Binding-site contacts:
Ligand atom C5' contacts residue GLY37 of chain 1.A at 3.3 Å.
Ligand atom O5' contacts residue GLN39 of chain 1.A at 3.2 Å.
Ligand atom N1 contacts residue ILE54 of chain 1.A at 2.9 Å (h-bond).
Ligand atom N3 contacts residue LYS44 of chain 1.A at 3.5 Å.
Ligand atom C5 contacts residue SER29 of chain 1.A at 3.3 Å.
Ligand atom O4' contacts residue GLY40 of chain 1.A at 3.2 Å (h-bond).
Ligand atom N3 contacts residue GLU30 of chain 1.A at 2.9 Å (salt-bridge).
Ligand atom C5 contacts residue THR56 of chain 1.A at 3.5 Å.
Ligand atom N2 contacts residue ARG47 of chain 1.A at 3.0 Å (salt-bridge).
Ligand atom OP2 contacts residue ARG92 of chain 1.A at 3.0 Å (salt-bridge).
Ligand atom OP1 contacts residue GLN39 of chain 1.A at 2.9 Å (h-bond).
Ligand atom O6 contacts residue THR56 of chain 1.A at 2.8 Å (h-bond).
Ligand atom O4 contacts residue SER29 of chain 1.A at 3.3 Å.
Ligand atom O4 contacts residue HIS87 of chain 1.A at 2.6 Å (h-bond).
Ligand atom O4' contacts residue GLU34 of chain 1.A at 3.4 Å.
Ligand atom O2 contacts residue THR56 of chain 1.A at 3.4 Å.
Ligand atom N2 contacts residue TYR53 of chain 1.A at 3.2 Å.
Ligand atom OP2 contacts residue ARG38 of chain 1.A at 3.2 Å (salt-bridge).
Ligand atom N3 contacts residue PRO57 of chain 1.A at 2.8 Å (h-bond).
Ligand atom C5 contacts residue GLU34 of chain 1.A at 3.5 Å.
Ligand atom O4' contacts residue GLN39 of chain 1.A at 3.1 Å.
Ligand atom OP2 contacts residue ARG59 of chain 1.A at 2.8 Å (salt-bridge).
Ligand atom O3' contacts residue ALA33 of chain 1.A at 3.5 Å.
Ligand atom N6 contacts residue THR56 of chain 1.A at 2.9 Å (h-bond).
Ligand atom O2 contacts residue GLU30 of chain 1.A at 3.2 Å.
Ligand atom O4 contacts residue ARG59 of chain 1.A at 3.3 Å.
Ligand atom O2' contacts residue GLU34 of chain 1.A at 2.6 Å (salt-bridge).
Ligand atom O2 contacts residue LYS42 of chain 1.A at 2.5 Å (salt-bridge).
Ligand atom C4' contacts residue GLY37 of chain 1.A at 3.4 Å.
Ligand atom O4 contacts residue VAL32 of chain 1.A at 3.5 Å.
Ligand atom C4 contacts residue VAL32 of chain 1.A at 3.4 Å (hydrophobic).
Ligand atom N6 contacts residue ILE54 of chain 1.A at 2.9 Å (h-bond).
Ligand atom N7 contacts residue THR56 of chain 1.A at 2.8 Å (h-bond).
Ligand atom N3 contacts residue VAL32 of chain 1.A at 3.5 Å.
Ligand atom N1 contacts residue ARG47 of chain 1.A at 2.8 Å (salt-bridge).
Ligand atom N2 contacts residue ILE54 of chain 1.A at 3.4 Å (h-bond).
Ligand atom C2 contacts residue ARG47 of chain 1.A at 3.2 Å.
Ligand atom O4 contacts residue ARG92 of chain 1.A at 3.1 Å (salt-bridge).
Ligand atom O2 contacts residue PRO57 of chain 1.A at 3.5 Å (h-bond).
Ligand atom C2' contacts residue GLU34 of chain 1.A at 3.2 Å.

Sequence of chain 1.A:
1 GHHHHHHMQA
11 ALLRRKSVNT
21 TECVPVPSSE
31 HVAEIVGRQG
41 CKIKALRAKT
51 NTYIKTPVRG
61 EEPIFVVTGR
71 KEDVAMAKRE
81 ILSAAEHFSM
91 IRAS

The protein below binds the small molecule below.
Small molecule (SMILES): Nc1nc(=O)c2ncn([C@@H]3O[C@H](CO[P](=O)(O)O[C@H]4[C@@H](O)[C@H](n5cnc6c(N)ncnc65)O[C@@H]4CO[P](=O)(O)O[C@H]4[C@@H](O)[C@H](n5ccc(=O)[nH]c5=O)O[C@@H]4CO[P](=O)(O)O[C@H]4[C@@H](O)[C@H](n5ccc(=O)[nH]c5=O)O[C@@H]4CO[P](=O)(O)O[C@H]4[C@@H](O)[C@H](n5ccc(=O)[nH]c5=O)O[C@@H]4CO[P](=O)(O)O[C@H]4[C@@H](O)[C@H](n5cnc6c(=O)nc(N)[nH]c65)O[C@@H]4CO)[C@@H](O)[C@H]3O)c2[nH]1